Sequence of chain 1.C:
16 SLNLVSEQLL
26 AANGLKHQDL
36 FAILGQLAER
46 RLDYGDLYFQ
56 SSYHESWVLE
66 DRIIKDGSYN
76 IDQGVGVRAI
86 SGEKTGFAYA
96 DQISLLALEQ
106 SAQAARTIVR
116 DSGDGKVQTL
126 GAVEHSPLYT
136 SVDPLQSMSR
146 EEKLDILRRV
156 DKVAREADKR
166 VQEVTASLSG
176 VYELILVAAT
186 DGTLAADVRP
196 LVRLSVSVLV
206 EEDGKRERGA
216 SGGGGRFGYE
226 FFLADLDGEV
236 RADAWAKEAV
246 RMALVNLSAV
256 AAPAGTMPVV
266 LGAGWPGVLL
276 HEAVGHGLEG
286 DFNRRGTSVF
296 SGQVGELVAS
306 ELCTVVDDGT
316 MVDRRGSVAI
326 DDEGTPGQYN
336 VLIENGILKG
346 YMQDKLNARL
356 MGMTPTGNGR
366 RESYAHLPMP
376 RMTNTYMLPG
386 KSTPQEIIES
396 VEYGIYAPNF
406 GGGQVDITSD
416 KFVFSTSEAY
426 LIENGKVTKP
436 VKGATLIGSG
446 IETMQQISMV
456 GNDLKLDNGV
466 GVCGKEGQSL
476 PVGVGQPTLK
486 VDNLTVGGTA

Binding-site contacts:
Ligand atom N contacts residue ARG203 of chain 1.D at 3.2 Å (salt-bridge).
Ligand atom CG contacts residue GLU471 of chain 1.C at 4.0 Å.
Ligand atom CA contacts residue GLY469 of chain 1.C at 3.7 Å.
Ligand atom CG1 contacts residue HIS281 of chain 1.C at 3.3 Å.
Ligand atom C contacts residue HIS276 of chain 1.C at 3.9 Å.
Ligand atom OXT contacts residue HIS281 of chain 1.C at 3.4 Å (h-bond).
Ligand atom CD1 contacts residue GLY408 of chain 1.C at 3.5 Å.
Ligand atom OXT contacts residue GLY469 of chain 1.C at 3.1 Å (h-bond).
Ligand atom OD2 contacts residue GLY472 of chain 1.C at 3.4 Å (h-bond).
Ligand atom CE1 contacts residue GLN409 of chain 1.C at 3.7 Å.
Ligand atom OD2 contacts residue GLU471 of chain 1.C at 3.5 Å.
Ligand atom C contacts residue HIS281 of chain 1.C at 3.5 Å.
Ligand atom CG contacts residue GLY408 of chain 1.C at 4.2 Å.
Ligand atom C contacts residue GLU277 of chain 1.C at 3.8 Å.
Ligand atom CG contacts residue GLY472 of chain 1.C at 4.0 Å.
Ligand atom CB contacts residue GLU471 of chain 1.C at 3.6 Å.
Ligand atom CB contacts residue VAL410 of chain 1.C at 3.6 Å (hydrophobic).
Ligand atom O contacts residue HIS276 of chain 1.C at 3.3 Å.
Ligand atom CB contacts residue GLN409 of chain 1.C at 4.0 Å.
Ligand atom C contacts residue GLY469 of chain 1.C at 3.9 Å.
Ligand atom CB contacts residue GLY469 of chain 1.C at 4.0 Å.
Ligand atom N contacts residue GLY469 of chain 1.C at 3.0 Å (h-bond).
Ligand atom O contacts residue HIS281 of chain 1.C at 3.2 Å (h-bond).
Ligand atom OXT contacts residue ZN1 of chain 1.Q at 2.0 Å.
Ligand atom O contacts residue GLN409 of chain 1.C at 3.2 Å.
Ligand atom C contacts residue GLY469 of chain 1.C at 3.8 Å.
Ligand atom O contacts residue ZN1 of chain 1.Q at 2.7 Å.
Ligand atom CA contacts residue GLY469 of chain 1.C at 3.8 Å.
Ligand atom OXT contacts residue CYS468 of chain 1.C at 3.6 Å.
Ligand atom CD1 contacts residue GLN409 of chain 1.C at 3.9 Å.
Ligand atom CG1 contacts residue VAL410 of chain 1.C at 3.8 Å (hydrophobic).
Ligand atom CG contacts residue GLN409 of chain 1.C at 3.9 Å.
Ligand atom CA contacts residue GLY408 of chain 1.C at 3.8 Å.
Ligand atom O contacts residue VAL410 of chain 1.C at 3.0 Å (h-bond).
Ligand atom CB contacts residue GLY408 of chain 1.C at 3.9 Å.
Ligand atom CD contacts residue GLN409 of chain 1.C at 3.7 Å.
Ligand atom OXT contacts residue HIS276 of chain 1.C at 3.5 Å (h-bond).
Ligand atom C contacts residue ZN1 of chain 1.Q at 2.7 Å.
Ligand atom CA contacts residue ZN1 of chain 1.Q at 4.1 Å.
Ligand atom O contacts residue GLU277 of chain 1.C at 2.7 Å (salt-bridge).

Sequence of chain 1.D:
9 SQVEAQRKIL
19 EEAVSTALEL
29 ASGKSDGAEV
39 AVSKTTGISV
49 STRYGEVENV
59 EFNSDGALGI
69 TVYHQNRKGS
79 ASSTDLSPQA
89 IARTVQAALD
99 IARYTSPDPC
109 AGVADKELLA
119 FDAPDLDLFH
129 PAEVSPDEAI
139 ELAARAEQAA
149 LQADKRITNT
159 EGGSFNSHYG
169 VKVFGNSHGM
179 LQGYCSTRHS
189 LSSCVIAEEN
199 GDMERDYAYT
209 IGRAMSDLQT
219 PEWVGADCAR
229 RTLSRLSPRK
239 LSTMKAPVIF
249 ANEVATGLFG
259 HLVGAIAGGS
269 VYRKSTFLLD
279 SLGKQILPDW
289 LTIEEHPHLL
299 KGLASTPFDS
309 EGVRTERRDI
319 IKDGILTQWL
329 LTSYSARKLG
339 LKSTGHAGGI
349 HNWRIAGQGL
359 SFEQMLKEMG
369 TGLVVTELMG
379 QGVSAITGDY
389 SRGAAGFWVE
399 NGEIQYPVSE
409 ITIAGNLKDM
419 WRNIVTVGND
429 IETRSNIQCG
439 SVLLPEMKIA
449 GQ

A small-molecule ligand and the protein it binds are described below.
Small molecule (SMILES): CCC[C@H](NC(=O)[C@@H](N)CC(=O)O)C(=O)N[C@H](C(=O)N[C@@H](Cc1ccc(O)cc1)C(=O)O)C(C)C